Binding-site contacts:
Ligand atom O16 contacts residue TYR76 of chain 1.A at 2.7 Å (h-bond).
Ligand atom CE1 contacts residue PHE144 of chain 1.A at 4.1 Å (hydrophobic).
Ligand atom O1 contacts residue SER163 of chain 1.A at 2.8 Å (h-bond).
Ligand atom C17 contacts residue CYS111 of chain 1.A at 2.9 Å (hydrophobic).
Ligand atom C1 contacts residue SER163 of chain 1.A at 3.6 Å.
Ligand atom CA1 contacts residue TYR76 of chain 1.A at 3.5 Å (hydrophobic).
Ligand atom C22 contacts residue CYS111 of chain 1.A at 3.6 Å (hydrophobic).
Ligand atom OXT contacts residue TYR76 of chain 1.A at 3.2 Å (h-bond).
Ligand atom OXT contacts residue ARG164 of chain 1.A at 2.8 Å (salt-bridge).
Ligand atom O18 contacts residue LYS110 of chain 1.A at 3.3 Å (salt-bridge).
Ligand atom O16 contacts residue LYS110 of chain 1.A at 3.7 Å.
Ligand atom O20 contacts residue LEU112 of chain 1.A at 3.4 Å.
Ligand atom O20 contacts residue CYS111 of chain 1.A at 3.5 Å (h-bond).
Ligand atom CZ contacts residue ARG164 of chain 1.A at 3.5 Å.
Ligand atom N1 contacts residue ARG145 of chain 1.A at 3.5 Å (salt-bridge).
Ligand atom O21 contacts residue CYS111 of chain 1.A at 3.6 Å.
Ligand atom N1 contacts residue HIS146 of chain 1.A at 3.5 Å (h-bond).
Ligand atom CD1 contacts residue ARG164 of chain 1.A at 3.2 Å.
Ligand atom CB1 contacts residue ARG145 of chain 1.A at 3.8 Å.
Ligand atom OH contacts residue ARG164 of chain 1.A at 3.9 Å.
Ligand atom N1 contacts residue CYS111 of chain 1.A at 3.7 Å.
Ligand atom C1 contacts residue ARG164 of chain 1.A at 3.8 Å.
Ligand atom C1 contacts residue TYR76 of chain 1.A at 3.7 Å (hydrophobic).
Ligand atom O1 contacts residue ARG164 of chain 1.A at 4.0 Å.
Ligand atom CE2 contacts residue ARG164 of chain 1.A at 4.0 Å.
Ligand atom C1 contacts residue HIS146 of chain 1.A at 4.1 Å.
Ligand atom C19 contacts residue LEU112 of chain 1.A at 4.1 Å (hydrophobic).
Ligand atom C23 contacts residue ARG145 of chain 1.A at 4.0 Å.
Ligand atom C22 contacts residue ARG145 of chain 1.A at 4.0 Å.
Ligand atom OXT contacts residue SER163 of chain 1.A at 3.5 Å (h-bond).
Ligand atom C14 contacts residue CYS111 of chain 1.A at 3.0 Å (hydrophobic).
Ligand atom C19 contacts residue CYS111 of chain 1.A at 3.0 Å (hydrophobic).
Ligand atom CG contacts residue ARG164 of chain 1.A at 3.7 Å.
Ligand atom C14 contacts residue TYR76 of chain 1.A at 3.8 Å (hydrophobic).
Ligand atom O18 contacts residue CYS111 of chain 1.A at 3.8 Å.
Ligand atom O16 contacts residue CYS111 of chain 1.A at 3.8 Å.
Ligand atom N1 contacts residue TYR76 of chain 1.A at 4.1 Å.
Ligand atom C15 contacts residue CYS111 of chain 1.A at 1.8 Å (hydrophobic).
Ligand atom O1 contacts residue HIS146 of chain 1.A at 3.2 Å (h-bond).
Ligand atom CE1 contacts residue ARG164 of chain 1.A at 3.2 Å.

Sequence of chain 1.A:
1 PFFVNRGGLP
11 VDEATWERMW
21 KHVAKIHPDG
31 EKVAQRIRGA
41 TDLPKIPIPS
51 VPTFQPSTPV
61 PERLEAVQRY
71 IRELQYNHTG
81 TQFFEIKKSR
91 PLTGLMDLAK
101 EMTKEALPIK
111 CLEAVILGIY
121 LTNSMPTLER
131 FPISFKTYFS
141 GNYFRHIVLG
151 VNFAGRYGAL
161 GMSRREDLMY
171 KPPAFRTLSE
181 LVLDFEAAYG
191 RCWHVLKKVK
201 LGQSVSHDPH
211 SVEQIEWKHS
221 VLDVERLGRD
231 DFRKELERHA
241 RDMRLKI

This protein binds this small molecule.
Small molecule (SMILES): CCOC(=O)[C@H](O)CC(=O)N[C@@H](Cc1ccc(O)cc1)C(=O)O